This protein binds this small molecule.
Small molecule (SMILES): CCc1cnn2c(NCc3ccc[n+](O)c3)cc(N3CCCC[C@H]3CCO)nc12

Binding-site contacts:
Ligand atom C07 contacts residue ILE105 of chain 1.A at 3.7 Å (hydrophobic).
Ligand atom C16 contacts residue ASP103 of chain 1.A at 3.8 Å.
Ligand atom C01 contacts residue PRO41 of chain 1.A at 4.0 Å (hydrophobic).
Ligand atom C01 contacts residue PHE42 of chain 1.A at 3.7 Å (hydrophobic).
Ligand atom C27 contacts residue TRP40 of chain 1.A at 3.8 Å (hydrophobic).
Ligand atom O20 contacts residue ASP104 of chain 1.A at 3.3 Å (salt-bridge).
Ligand atom C11 contacts residue ASN99 of chain 1.A at 4.0 Å.
Ligand atom O29 contacts residue LEU51 of chain 1.A at 3.8 Å.
Ligand atom C19 contacts residue ILE105 of chain 1.A at 3.5 Å (hydrophobic).
Ligand atom C26 contacts residue PRO41 of chain 1.A at 3.9 Å (hydrophobic).
Ligand atom N05 contacts residue ASN99 of chain 1.A at 3.0 Å (h-bond).
Ligand atom N06 contacts residue ILE105 of chain 1.A at 4.0 Å.
Ligand atom C19 contacts residue ASN99 of chain 1.A at 4.0 Å.
Ligand atom N12 contacts residue ASN99 of chain 1.A at 2.9 Å (h-bond).
Ligand atom C25 contacts residue PRO41 of chain 1.A at 4.0 Å (hydrophobic).
Ligand atom N08 contacts residue ILE105 of chain 1.A at 3.8 Å.
Ligand atom C11 contacts residue LEU53 of chain 1.A at 4.0 Å (hydrophobic).
Ligand atom C13 contacts residue LEU53 of chain 1.A at 3.8 Å (hydrophobic).
Ligand atom N18 contacts residue ILE105 of chain 1.A at 3.7 Å.
Ligand atom C04 contacts residue ASN99 of chain 1.A at 3.6 Å.
Ligand atom C28 contacts residue LEU51 of chain 1.A at 3.4 Å (hydrophobic).
Ligand atom C13 contacts residue ASN99 of chain 1.A at 3.4 Å.
Ligand atom C17 contacts residue ASP103 of chain 1.A at 3.6 Å.
Ligand atom O29 contacts residue PRO41 of chain 1.A at 3.7 Å.
Ligand atom O20 contacts residue ASP103 of chain 1.A at 4.1 Å.
Ligand atom N06 contacts residue ASN99 of chain 1.A at 3.9 Å.
Ligand atom C25 contacts residue TRP40 of chain 1.A at 3.5 Å (hydrophobic).
Ligand atom C02 contacts residue VAL46 of chain 1.A at 3.8 Å (hydrophobic).
Ligand atom N12 contacts residue TYR98 of chain 1.A at 3.9 Å.
Ligand atom C10 contacts residue LEU53 of chain 1.A at 4.2 Å (hydrophobic).
Ligand atom N05 contacts residue TYR98 of chain 1.A at 3.8 Å.
Ligand atom C14 contacts residue ASN99 of chain 1.A at 3.5 Å.
Ligand atom C02 contacts residue PRO41 of chain 1.A at 3.8 Å (hydrophobic).
Ligand atom O20 contacts residue ILE105 of chain 1.A at 2.9 Å (h-bond).
Ligand atom N12 contacts residue LEU53 of chain 1.A at 3.8 Å.
Ligand atom C24 contacts residue TRP40 of chain 1.A at 3.7 Å (hydrophobic).
Ligand atom N18 contacts residue ASP103 of chain 1.A at 4.1 Å.
Ligand atom C15 contacts residue ASN99 of chain 1.A at 3.9 Å.
Ligand atom C03 contacts residue ILE105 of chain 1.A at 4.0 Å (hydrophobic).
Ligand atom C01 contacts residue VAL46 of chain 1.A at 4.0 Å (hydrophobic).

Sequence of chain 1.A:
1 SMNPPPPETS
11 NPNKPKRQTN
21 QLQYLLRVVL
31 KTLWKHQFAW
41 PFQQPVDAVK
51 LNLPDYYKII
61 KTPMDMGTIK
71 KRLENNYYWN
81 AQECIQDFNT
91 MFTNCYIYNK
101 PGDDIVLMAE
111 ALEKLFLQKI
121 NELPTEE